Binding-site contacts:
Ligand atom C2 contacts residue LYS211 of chain 1.A at 3.6 Å.
Ligand atom C4 contacts residue TRP24 of chain 1.A at 3.1 Å (hydrophobic).
Ligand atom N1 contacts residue PHE45 of chain 1.A at 4.1 Å.
Ligand atom C3M contacts residue TRP24 of chain 1.A at 4.3 Å (hydrophobic).
Ligand atom N9 contacts residue TRP24 of chain 1.A at 3.4 Å.
Ligand atom C2 contacts residue TRP24 of chain 1.A at 3.8 Å (hydrophobic).
Ligand atom C5 contacts residue PHE45 of chain 1.A at 3.4 Å (hydrophobic).
Ligand atom N7 contacts residue PHE45 of chain 1.A at 3.5 Å.
Ligand atom C6 contacts residue GLU208 of chain 1.A at 4.2 Å.
Ligand atom N1 contacts residue GLU208 of chain 1.A at 4.1 Å.
Ligand atom C6 contacts residue PHE45 of chain 1.A at 3.6 Å (hydrophobic).
Ligand atom C3M contacts residue PHE45 of chain 1.A at 3.6 Å (hydrophobic).
Ligand atom N7 contacts residue TRP24 of chain 1.A at 3.6 Å.
Ligand atom C9M contacts residue THR40 of chain 1.A at 3.9 Å.
Ligand atom N6 contacts residue TRP24 of chain 1.A at 3.8 Å.
Ligand atom N1 contacts residue LYS211 of chain 1.A at 3.3 Å (salt-bridge).
Ligand atom N7 contacts residue TRP25 of chain 1.A at 3.8 Å.
Ligand atom N3 contacts residue TRP24 of chain 1.A at 3.6 Å.
Ligand atom C8 contacts residue PRO26 of chain 1.A at 4.4 Å (hydrophobic).
Ligand atom C2 contacts residue VAL207 of chain 1.A at 3.8 Å (hydrophobic).
Ligand atom C8 contacts residue PHE45 of chain 1.A at 3.6 Å (hydrophobic).
Ligand atom N3 contacts residue VAL207 of chain 1.A at 4.1 Å.
Ligand atom N6 contacts residue GLU208 of chain 1.A at 3.9 Å.
Ligand atom C8 contacts residue TRP25 of chain 1.A at 3.2 Å (hydrophobic).
Ligand atom C2 contacts residue PHE45 of chain 1.A at 3.6 Å (hydrophobic).
Ligand atom C3M contacts residue VAL207 of chain 1.A at 4.1 Å (hydrophobic).
Ligand atom N7 contacts residue PRO26 of chain 1.A at 3.6 Å.
Ligand atom N6 contacts residue PHE45 of chain 1.A at 4.1 Å.
Ligand atom C9M contacts residue PHE45 of chain 1.A at 3.7 Å (hydrophobic).
Ligand atom N3 contacts residue PHE45 of chain 1.A at 3.3 Å.
Ligand atom C4 contacts residue PHE45 of chain 1.A at 3.4 Å (hydrophobic).
Ligand atom C9M contacts residue TRP24 of chain 1.A at 4.0 Å (hydrophobic).
Ligand atom C5 contacts residue TRP24 of chain 1.A at 3.2 Å (hydrophobic).
Ligand atom N9 contacts residue PHE45 of chain 1.A at 3.5 Å.
Ligand atom N1 contacts residue TRP24 of chain 1.A at 3.6 Å.
Ligand atom C3M contacts residue THR40 of chain 1.A at 4.3 Å.
Ligand atom C9M contacts residue TRP25 of chain 1.A at 3.5 Å (hydrophobic).
Ligand atom C8 contacts residue TRP24 of chain 1.A at 3.5 Å (hydrophobic).
Ligand atom C6 contacts residue TRP24 of chain 1.A at 3.3 Å (hydrophobic).
Ligand atom N9 contacts residue TRP25 of chain 1.A at 3.9 Å.

This small molecule binds to this protein.
Small molecule (SMILES): Cn1cnc2c(N)nc[n+](C)c21

Sequence of chain 1.A:
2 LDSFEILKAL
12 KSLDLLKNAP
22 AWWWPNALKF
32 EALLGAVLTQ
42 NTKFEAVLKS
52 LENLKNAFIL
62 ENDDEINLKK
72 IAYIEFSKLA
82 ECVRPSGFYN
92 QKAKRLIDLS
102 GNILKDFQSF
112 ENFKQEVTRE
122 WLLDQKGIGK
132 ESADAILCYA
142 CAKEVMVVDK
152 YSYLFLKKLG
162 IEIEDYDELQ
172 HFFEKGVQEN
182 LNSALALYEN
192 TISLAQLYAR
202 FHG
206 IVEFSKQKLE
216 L